This protein binds this small molecule.
Small molecule (SMILES): CC(=O)N[C@H]1[C@H](O[C@H]2[C@H](O)[C@@H](NC(C)=O)CO[C@@H]2CO)O[C@H](CO)[C@@H](O)[C@@H]1O

Sequence of chain 1.C:
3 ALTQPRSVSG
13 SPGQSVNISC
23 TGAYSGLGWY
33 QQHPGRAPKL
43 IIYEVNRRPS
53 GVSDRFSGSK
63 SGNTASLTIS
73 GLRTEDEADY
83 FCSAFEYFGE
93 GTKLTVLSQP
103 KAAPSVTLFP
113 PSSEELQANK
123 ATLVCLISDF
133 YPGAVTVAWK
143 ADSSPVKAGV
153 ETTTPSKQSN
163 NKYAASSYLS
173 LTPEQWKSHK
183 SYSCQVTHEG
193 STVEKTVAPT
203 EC

Binding-site contacts:
Ligand atom N2 contacts residue ASN19 of chain 1.C at 2.6 Å (h-bond).
Ligand atom O6 contacts residue THR66 of chain 1.C at 4.5 Å.
Ligand atom C5 contacts residue ASN19 of chain 1.C at 3.8 Å.
Ligand atom C8 contacts residue ASN19 of chain 1.C at 3.2 Å.
Ligand atom C3 contacts residue ASN19 of chain 1.C at 3.7 Å.
Ligand atom C2 contacts residue ASN19 of chain 1.C at 2.3 Å.
Ligand atom C7 contacts residue ASN19 of chain 1.C at 3.0 Å.
Ligand atom C1 contacts residue ASN19 of chain 1.C at 1.4 Å.
Ligand atom O7 contacts residue ASN19 of chain 1.C at 3.9 Å.
Ligand atom C4 contacts residue ASN19 of chain 1.C at 4.3 Å.
Ligand atom O5 contacts residue ASN19 of chain 1.C at 2.5 Å (h-bond).